Sequence of chain 1.A:
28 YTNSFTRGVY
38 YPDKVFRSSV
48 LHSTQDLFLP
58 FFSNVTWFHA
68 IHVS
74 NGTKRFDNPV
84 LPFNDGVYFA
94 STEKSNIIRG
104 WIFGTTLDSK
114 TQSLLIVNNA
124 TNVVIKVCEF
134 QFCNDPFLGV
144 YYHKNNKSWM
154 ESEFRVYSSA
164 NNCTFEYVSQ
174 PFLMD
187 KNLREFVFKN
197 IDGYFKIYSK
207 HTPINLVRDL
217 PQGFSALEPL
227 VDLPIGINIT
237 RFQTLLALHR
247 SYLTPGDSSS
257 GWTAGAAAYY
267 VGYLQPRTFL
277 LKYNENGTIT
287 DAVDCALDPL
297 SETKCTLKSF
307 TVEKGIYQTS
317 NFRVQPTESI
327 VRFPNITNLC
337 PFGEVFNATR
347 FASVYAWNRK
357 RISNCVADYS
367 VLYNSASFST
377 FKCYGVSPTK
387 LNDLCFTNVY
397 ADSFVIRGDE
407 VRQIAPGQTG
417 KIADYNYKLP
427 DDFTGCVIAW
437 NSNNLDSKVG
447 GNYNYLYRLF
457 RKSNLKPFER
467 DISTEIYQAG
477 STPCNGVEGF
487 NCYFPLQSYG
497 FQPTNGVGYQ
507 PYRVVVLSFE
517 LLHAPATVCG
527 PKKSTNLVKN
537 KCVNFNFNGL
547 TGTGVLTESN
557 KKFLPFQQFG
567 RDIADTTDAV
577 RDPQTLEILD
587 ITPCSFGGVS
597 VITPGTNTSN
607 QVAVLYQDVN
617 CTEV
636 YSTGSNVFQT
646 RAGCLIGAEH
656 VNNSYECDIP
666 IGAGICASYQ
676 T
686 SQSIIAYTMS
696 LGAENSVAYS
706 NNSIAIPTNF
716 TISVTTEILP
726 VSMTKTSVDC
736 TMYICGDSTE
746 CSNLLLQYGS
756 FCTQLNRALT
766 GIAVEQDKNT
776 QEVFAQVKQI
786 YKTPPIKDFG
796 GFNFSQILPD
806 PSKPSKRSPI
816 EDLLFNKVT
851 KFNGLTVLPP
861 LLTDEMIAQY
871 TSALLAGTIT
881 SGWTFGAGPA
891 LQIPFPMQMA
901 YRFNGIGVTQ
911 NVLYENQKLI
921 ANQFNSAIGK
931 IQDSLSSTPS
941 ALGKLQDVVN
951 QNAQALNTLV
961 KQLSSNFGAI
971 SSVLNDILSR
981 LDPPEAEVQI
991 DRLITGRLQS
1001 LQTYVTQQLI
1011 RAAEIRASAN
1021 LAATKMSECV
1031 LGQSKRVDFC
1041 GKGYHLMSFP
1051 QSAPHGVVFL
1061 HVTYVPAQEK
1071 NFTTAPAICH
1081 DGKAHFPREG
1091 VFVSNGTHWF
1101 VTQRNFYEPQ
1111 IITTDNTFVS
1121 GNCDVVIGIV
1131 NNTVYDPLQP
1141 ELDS

Binding-site contacts:
Ligand atom O5 contacts residue THR604 of chain 1.A at 4.3 Å.
Ligand atom O3 contacts residue ASN603 of chain 1.A at 3.2 Å (h-bond).
Ligand atom C1 contacts residue THR604 of chain 1.A at 3.4 Å.
Ligand atom C6 contacts residue ASN603 of chain 1.A at 3.0 Å.
Ligand atom C1 contacts residue ASN603 of chain 1.A at 1.4 Å.
Ligand atom N2 contacts residue ASN603 of chain 1.A at 3.7 Å.
Ligand atom O6 contacts residue ASN603 of chain 1.A at 3.9 Å.
Ligand atom C7 contacts residue THR604 of chain 1.A at 4.2 Å.
Ligand atom O7 contacts residue ASN603 of chain 1.A at 4.5 Å.
Ligand atom C5 contacts residue ASN603 of chain 1.A at 3.2 Å.
Ligand atom C7 contacts residue ASN603 of chain 1.A at 4.5 Å.
Ligand atom O5 contacts residue ASN603 of chain 1.A at 2.5 Å (h-bond).
Ligand atom N2 contacts residue THR604 of chain 1.A at 4.0 Å.
Ligand atom C3 contacts residue ASN603 of chain 1.A at 3.3 Å.
Ligand atom C2 contacts residue THR604 of chain 1.A at 4.1 Å.
Ligand atom C4 contacts residue ASN603 of chain 1.A at 3.8 Å.
Ligand atom C2 contacts residue ASN603 of chain 1.A at 2.5 Å.

A small-molecule ligand and the protein it binds are described below.
Small molecule (SMILES): CC(=O)N[C@@H]1[C@@H](O)[C@H](O)[C@@H](CO)O[C@H]1O